Binding-site contacts:
Ligand atom OAG contacts residue ASP125 of chain 1.E at 3.1 Å (salt-bridge).
Ligand atom N1 contacts residue VAL175 of chain 1.E at 2.8 Å (h-bond).
Ligand atom N2 contacts residue PHE174 of chain 1.E at 3.4 Å.
Ligand atom C6 contacts residue PHE174 of chain 1.E at 3.9 Å (hydrophobic).
Ligand atom C6 contacts residue LYS153 of chain 1.E at 3.7 Å.
Ligand atom OAH contacts residue LEU128 of chain 1.E at 4.0 Å.
Ligand atom C2 contacts residue PHE174 of chain 1.E at 3.3 Å (hydrophobic).
Ligand atom OAD contacts residue GLY127 of chain 1.E at 3.8 Å.
Ligand atom CAM contacts residue VAL123 of chain 1.E at 3.5 Å (hydrophobic).
Ligand atom OAG contacts residue VAL124 of chain 1.E at 4.0 Å.
Ligand atom OAD contacts residue ASP125 of chain 1.E at 3.2 Å.
Ligand atom N7 contacts residue ASP125 of chain 1.E at 4.0 Å.
Ligand atom OAT contacts residue VAL123 of chain 1.E at 4.0 Å.
Ligand atom N2 contacts residue LEU180 of chain 1.E at 3.8 Å.
Ligand atom N7 contacts residue LYS153 of chain 1.E at 3.1 Å (salt-bridge).
Ligand atom N2 contacts residue ASP181 of chain 1.E at 3.0 Å (salt-bridge).
Ligand atom PBB contacts residue GLY127 of chain 1.E at 3.7 Å.
Ligand atom N1 contacts residue PHE174 of chain 1.E at 3.5 Å.
Ligand atom C6 contacts residue VAL175 of chain 1.E at 3.8 Å (hydrophobic).
Ligand atom PBB contacts residue SER126 of chain 1.E at 3.4 Å.
Ligand atom OAG contacts residue SER126 of chain 1.E at 3.3 Å (h-bond).
Ligand atom OAC contacts residue ASP181 of chain 1.E at 2.9 Å (salt-bridge).
Ligand atom OAC contacts residue ARG187 of chain 1.E at 3.1 Å (salt-bridge).
Ligand atom C5 contacts residue LYS153 of chain 1.E at 3.6 Å.
Ligand atom N1 contacts residue LEU180 of chain 1.E at 3.9 Å.
Ligand atom OAG contacts residue LEU128 of chain 1.E at 3.6 Å.
Ligand atom PBB contacts residue ASP125 of chain 1.E at 3.8 Å.
Ligand atom N2 contacts residue VAL175 of chain 1.E at 3.4 Å (h-bond).
Ligand atom C2 contacts residue VAL175 of chain 1.E at 3.6 Å (hydrophobic).
Ligand atom N3 contacts residue PHE174 of chain 1.E at 3.7 Å.
Ligand atom O6 contacts residue VAL175 of chain 1.E at 3.4 Å.
Ligand atom N7 contacts residue VAL123 of chain 1.E at 3.6 Å.
Ligand atom C2 contacts residue LEU180 of chain 1.E at 3.7 Å (hydrophobic).
Ligand atom CAM contacts residue ASP125 of chain 1.E at 3.7 Å.
Ligand atom OAH contacts residue THR129 of chain 1.E at 2.6 Å (h-bond).
Ligand atom O6 contacts residue LYS153 of chain 1.E at 2.9 Å (salt-bridge).
Ligand atom OAG contacts residue GLY127 of chain 1.E at 2.6 Å (h-bond).
Ligand atom OAH contacts residue SER126 of chain 1.E at 3.7 Å.
Ligand atom PBB contacts residue THR129 of chain 1.E at 3.9 Å.
Ligand atom OAD contacts residue SER126 of chain 1.E at 2.5 Å (h-bond).

Sequence of chain 1.E:
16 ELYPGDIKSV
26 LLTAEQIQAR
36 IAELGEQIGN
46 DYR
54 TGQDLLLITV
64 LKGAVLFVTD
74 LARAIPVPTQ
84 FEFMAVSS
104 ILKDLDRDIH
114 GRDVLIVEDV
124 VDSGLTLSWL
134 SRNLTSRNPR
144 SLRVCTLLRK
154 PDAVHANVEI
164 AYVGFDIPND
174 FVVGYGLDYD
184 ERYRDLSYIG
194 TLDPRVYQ

The protein below binds the small molecule below.
Small molecule (SMILES): Nc1nc2c(ncn2C[C@@H](COCCP(=O)(O)O)OCCP(=O)(O)O)c(=O)[nH]1